Binding-site contacts:
Ligand atom C7 contacts residue GLY142 of chain 1.J at 4.2 Å.
Ligand atom O5 contacts residue ASN167 of chain 1.J at 2.5 Å (h-bond).
Ligand atom C7 contacts residue PHE144 of chain 1.J at 4.3 Å (hydrophobic).
Ligand atom C8 contacts residue SER169 of chain 1.J at 3.5 Å.
Ligand atom C1 contacts residue LYS143 of chain 1.J at 4.5 Å.
Ligand atom N2 contacts residue PHE144 of chain 1.J at 4.3 Å.
Ligand atom O6 contacts residue LYS143 of chain 1.J at 3.7 Å.
Ligand atom C3 contacts residue LYS143 of chain 1.J at 4.4 Å.
Ligand atom C8 contacts residue GLY142 of chain 1.J at 4.4 Å.
Ligand atom C7 contacts residue SER169 of chain 1.J at 4.0 Å.
Ligand atom C7 contacts residue ASN167 of chain 1.J at 2.7 Å.
Ligand atom C8 contacts residue ILE168 of chain 1.J at 3.8 Å (hydrophobic).
Ligand atom O7 contacts residue ASN167 of chain 1.J at 2.9 Å (h-bond).
Ligand atom N2 contacts residue ASN167 of chain 1.J at 2.9 Å (h-bond).
Ligand atom O5 contacts residue GLY142 of chain 1.J at 4.3 Å.
Ligand atom C3 contacts residue GLY142 of chain 1.J at 4.5 Å.
Ligand atom C2 contacts residue ASN167 of chain 1.J at 2.5 Å.
Ligand atom C8 contacts residue PHE144 of chain 1.J at 3.2 Å (hydrophobic).
Ligand atom N2 contacts residue LYS143 of chain 1.J at 4.3 Å.
Ligand atom C1 contacts residue GLY142 of chain 1.J at 3.2 Å.
Ligand atom C2 contacts residue GLY142 of chain 1.J at 3.8 Å.
Ligand atom C8 contacts residue ASN167 of chain 1.J at 3.1 Å.
Ligand atom N2 contacts residue GLY142 of chain 1.J at 3.3 Å (h-bond).
Ligand atom C1 contacts residue ASN167 of chain 1.J at 1.4 Å.
Ligand atom C5 contacts residue ASN167 of chain 1.J at 3.6 Å.
Ligand atom C4 contacts residue ASN167 of chain 1.J at 4.2 Å.
Ligand atom C6 contacts residue LYS143 of chain 1.J at 4.4 Å.
Ligand atom C5 contacts residue LYS143 of chain 1.J at 3.9 Å.
Ligand atom C3 contacts residue ASN167 of chain 1.J at 3.8 Å.
Ligand atom O7 contacts residue SER169 of chain 1.J at 3.7 Å.

A protein and the small-molecule ligand that binds it are described below.
Small molecule (SMILES): CC(=O)N[C@H]1[C@H](O[C@H]2[C@H](O)[C@@H](NC(C)=O)CO[C@@H]2CO)O[C@H](CO)[C@@H](O)[C@@H]1O

Sequence of chain 1.J:
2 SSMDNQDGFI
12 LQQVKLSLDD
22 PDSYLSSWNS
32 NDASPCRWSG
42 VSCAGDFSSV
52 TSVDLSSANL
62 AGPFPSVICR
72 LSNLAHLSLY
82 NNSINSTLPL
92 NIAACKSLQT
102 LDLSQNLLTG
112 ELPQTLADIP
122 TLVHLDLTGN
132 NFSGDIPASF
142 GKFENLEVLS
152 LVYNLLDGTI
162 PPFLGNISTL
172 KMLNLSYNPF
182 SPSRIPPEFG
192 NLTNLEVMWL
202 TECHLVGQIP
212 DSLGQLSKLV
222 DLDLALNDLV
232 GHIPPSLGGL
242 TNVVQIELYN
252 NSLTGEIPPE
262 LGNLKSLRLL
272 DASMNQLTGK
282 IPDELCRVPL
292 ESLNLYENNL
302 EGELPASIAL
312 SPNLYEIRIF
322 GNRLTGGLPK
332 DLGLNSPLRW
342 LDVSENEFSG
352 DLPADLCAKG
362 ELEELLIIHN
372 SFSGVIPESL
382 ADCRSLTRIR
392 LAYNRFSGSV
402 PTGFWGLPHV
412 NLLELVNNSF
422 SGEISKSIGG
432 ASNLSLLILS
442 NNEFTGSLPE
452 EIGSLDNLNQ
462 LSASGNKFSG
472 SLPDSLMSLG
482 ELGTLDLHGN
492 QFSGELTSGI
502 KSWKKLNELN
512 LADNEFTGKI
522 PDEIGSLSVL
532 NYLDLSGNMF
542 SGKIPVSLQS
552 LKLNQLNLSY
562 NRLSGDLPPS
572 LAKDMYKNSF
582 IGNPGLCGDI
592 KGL